A small-molecule ligand and the protein it binds are described below.
Small molecule (SMILES): CCC(C)(C)[C@H](N)C(=O)O

Sequence of chain 1.A:
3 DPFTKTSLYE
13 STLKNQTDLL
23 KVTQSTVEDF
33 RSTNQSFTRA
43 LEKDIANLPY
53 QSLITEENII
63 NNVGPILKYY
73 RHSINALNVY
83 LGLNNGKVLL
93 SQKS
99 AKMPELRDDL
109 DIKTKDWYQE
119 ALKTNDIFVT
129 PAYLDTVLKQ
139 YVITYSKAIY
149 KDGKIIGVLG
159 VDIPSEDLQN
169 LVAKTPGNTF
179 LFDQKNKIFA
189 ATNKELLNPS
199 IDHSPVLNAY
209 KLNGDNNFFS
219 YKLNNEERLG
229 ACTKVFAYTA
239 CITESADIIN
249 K

Binding-site contacts:
Ligand atom O contacts residue TYR131 of chain 1.A at 3.4 Å.
Ligand atom CD1 contacts residue VAL90 of chain 1.A at 4.0 Å (hydrophobic).
Ligand atom CG2 contacts residue ASP133 of chain 1.A at 3.5 Å.
Ligand atom CG3 contacts residue TYR82 of chain 1.A at 3.6 Å (hydrophobic).
Ligand atom O contacts residue LYS113 of chain 1.A at 3.7 Å.
Ligand atom CD1 contacts residue LEU108 of chain 1.A at 4.1 Å (hydrophobic).
Ligand atom CA contacts residue TYR131 of chain 1.A at 3.4 Å (hydrophobic).
Ligand atom OXT contacts residue TRP115 of chain 1.A at 2.9 Å (h-bond).
Ligand atom N contacts residue ASP133 of chain 1.A at 2.7 Å (salt-bridge).
Ligand atom CG1 contacts residue TYR82 of chain 1.A at 3.8 Å (hydrophobic).
Ligand atom CA contacts residue ASP160 of chain 1.A at 3.8 Å.
Ligand atom C contacts residue ASP133 of chain 1.A at 4.0 Å.
Ligand atom N contacts residue TYR82 of chain 1.A at 4.0 Å.
Ligand atom CD1 contacts residue TRP115 of chain 1.A at 3.9 Å (hydrophobic).
Ligand atom N contacts residue ASP160 of chain 1.A at 2.7 Å (salt-bridge).
Ligand atom CG2 contacts residue THR134 of chain 1.A at 4.2 Å.
Ligand atom O contacts residue ASP133 of chain 1.A at 3.5 Å (salt-bridge).
Ligand atom N contacts residue TYR131 of chain 1.A at 3.0 Å (h-bond).
Ligand atom CB contacts residue TYR82 of chain 1.A at 4.2 Å (hydrophobic).
Ligand atom CG3 contacts residue ASP160 of chain 1.A at 3.5 Å.
Ligand atom C contacts residue TYR131 of chain 1.A at 3.5 Å (hydrophobic).
Ligand atom CG2 contacts residue VAL135 of chain 1.A at 3.7 Å (hydrophobic).
Ligand atom C contacts residue LYS113 of chain 1.A at 3.7 Å.
Ligand atom CG1 contacts residue TRP115 of chain 1.A at 3.4 Å (hydrophobic).
Ligand atom CB contacts residue TRP115 of chain 1.A at 4.4 Å (hydrophobic).
Ligand atom OXT contacts residue LYS113 of chain 1.A at 3.0 Å (salt-bridge).
Ligand atom CA contacts residue TYR82 of chain 1.A at 3.7 Å (hydrophobic).
Ligand atom CD1 contacts residue TYR82 of chain 1.A at 4.0 Å (hydrophobic).
Ligand atom OXT contacts residue TYR131 of chain 1.A at 4.1 Å.
Ligand atom O contacts residue THR134 of chain 1.A at 3.5 Å (h-bond).
Ligand atom CA contacts residue TRP115 of chain 1.A at 3.7 Å (hydrophobic).
Ligand atom CB contacts residue ASP133 of chain 1.A at 3.7 Å.
Ligand atom CG3 contacts residue LEU92 of chain 1.A at 4.4 Å (hydrophobic).
Ligand atom CG3 contacts residue ASN80 of chain 1.A at 4.0 Å.
Ligand atom CG3 contacts residue VAL135 of chain 1.A at 4.4 Å (hydrophobic).
Ligand atom CD1 contacts residue ILE110 of chain 1.A at 4.2 Å (hydrophobic).
Ligand atom CG3 contacts residue ASP133 of chain 1.A at 3.5 Å.
Ligand atom CA contacts residue ASP133 of chain 1.A at 3.6 Å.
Ligand atom C contacts residue TRP115 of chain 1.A at 3.6 Å (hydrophobic).
Ligand atom CB contacts residue ASP160 of chain 1.A at 4.3 Å.